The protein below binds the small molecule below.
Small molecule (SMILES): CC(=O)N[C@H]1[C@H]([C@H](O)[C@H](O)CO)O[C@@](O)(C(=O)O)C[C@@H]1O

Sequence of chain 4.A:
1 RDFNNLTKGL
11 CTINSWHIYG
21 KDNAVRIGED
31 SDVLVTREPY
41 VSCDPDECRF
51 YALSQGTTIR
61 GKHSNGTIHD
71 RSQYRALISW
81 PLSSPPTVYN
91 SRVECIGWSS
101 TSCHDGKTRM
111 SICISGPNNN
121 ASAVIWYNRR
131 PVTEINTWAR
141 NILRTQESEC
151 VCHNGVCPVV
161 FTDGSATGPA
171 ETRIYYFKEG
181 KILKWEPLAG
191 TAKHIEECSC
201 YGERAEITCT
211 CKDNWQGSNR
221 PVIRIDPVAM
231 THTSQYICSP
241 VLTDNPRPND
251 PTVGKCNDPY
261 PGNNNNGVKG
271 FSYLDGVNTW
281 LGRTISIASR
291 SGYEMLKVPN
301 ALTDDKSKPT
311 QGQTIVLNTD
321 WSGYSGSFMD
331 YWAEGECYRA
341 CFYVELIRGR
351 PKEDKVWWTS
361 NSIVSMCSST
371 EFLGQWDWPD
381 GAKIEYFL

Binding-site contacts:
Ligand atom C5 contacts residue ASP70 of chain 4.A at 4.0 Å.
Ligand atom C4 contacts residue GLU38 of chain 4.A at 3.7 Å.
Ligand atom O10 contacts residue ARG71 of chain 4.A at 2.8 Å (salt-bridge).
Ligand atom O9 contacts residue GLU196 of chain 4.A at 2.7 Å (salt-bridge).
Ligand atom C1 contacts residue ARG290 of chain 4.A at 3.5 Å.
Ligand atom C6 contacts residue TYR324 of chain 4.A at 3.7 Å (hydrophobic).
Ligand atom O8 contacts residue LYS212 of chain 4.A at 2.9 Å (salt-bridge).
Ligand atom C10 contacts residue ARG71 of chain 4.A at 4.0 Å.
Ligand atom O9 contacts residue ALA166 of chain 4.A at 3.4 Å.
Ligand atom C2 contacts residue ASP70 of chain 4.A at 4.0 Å.
Ligand atom C8 contacts residue LYS212 of chain 4.A at 3.6 Å.
Ligand atom O4 contacts residue GLU38 of chain 4.A at 3.2 Å (salt-bridge).
Ligand atom O1B contacts residue TYR324 of chain 4.A at 3.5 Å (h-bond).
Ligand atom O8 contacts residue GLU196 of chain 4.A at 2.4 Å (salt-bridge).
Ligand atom C11 contacts residue TRP98 of chain 4.A at 3.9 Å (hydrophobic).
Ligand atom O6 contacts residue TYR324 of chain 4.A at 3.1 Å (h-bond).
Ligand atom C1 contacts residue TYR324 of chain 4.A at 3.1 Å (hydrophobic).
Ligand atom O1A contacts residue ARG37 of chain 4.A at 2.9 Å (salt-bridge).
Ligand atom C6 contacts residue GLU197 of chain 4.A at 3.7 Å.
Ligand atom O1A contacts residue ARG290 of chain 4.A at 2.9 Å (salt-bridge).
Ligand atom C3 contacts residue TYR324 of chain 4.A at 3.0 Å (hydrophobic).
Ligand atom O2 contacts residue ASP70 of chain 4.A at 2.9 Å (salt-bridge).
Ligand atom C4 contacts residue TYR324 of chain 4.A at 3.3 Å (hydrophobic).
Ligand atom O1B contacts residue ARG290 of chain 4.A at 2.8 Å (salt-bridge).
Ligand atom C3 contacts residue ARG37 of chain 4.A at 3.8 Å.
Ligand atom C3 contacts residue ASP70 of chain 4.A at 3.4 Å.
Ligand atom O10 contacts residue ASP70 of chain 4.A at 3.6 Å.
Ligand atom C8 contacts residue GLU196 of chain 4.A at 3.5 Å.
Ligand atom C4 contacts residue ASP70 of chain 4.A at 3.9 Å.
Ligand atom C11 contacts residue ILE142 of chain 4.A at 3.9 Å (hydrophobic).
Ligand atom O8 contacts residue GLU197 of chain 4.A at 4.0 Å.
Ligand atom C4 contacts residue GLU197 of chain 4.A at 4.0 Å.
Ligand atom O9 contacts residue ARG144 of chain 4.A at 3.8 Å.
Ligand atom C1 contacts residue ARG37 of chain 4.A at 4.0 Å.
Ligand atom C9 contacts residue ALA166 of chain 4.A at 3.7 Å (hydrophobic).
Ligand atom O1A contacts residue TYR324 of chain 4.A at 3.4 Å (h-bond).
Ligand atom C9 contacts residue GLU196 of chain 4.A at 3.6 Å.
Ligand atom C2 contacts residue TYR324 of chain 4.A at 3.2 Å (hydrophobic).
Ligand atom C3 contacts residue GLU38 of chain 4.A at 3.5 Å.
Ligand atom O4 contacts residue ASP70 of chain 4.A at 3.4 Å (salt-bridge).